Binding-site contacts:
Ligand atom C9 contacts residue ASP219 of chain 1.A at 3.4 Å.
Ligand atom C2 contacts residue ASP35 of chain 1.A at 3.2 Å.
Ligand atom BR1 contacts residue ILE300 of chain 1.A at 3.3 Å.
Ligand atom N3 contacts residue ILE77 of chain 1.A at 3.3 Å.
Ligand atom O2 contacts residue NC91 of chain 1.C at 3.4 Å.
Ligand atom C13 contacts residue NC91 of chain 1.C at 3.3 Å.
Ligand atom N1 contacts residue ASP35 of chain 1.A at 2.8 Å (salt-bridge).
Ligand atom C4 contacts residue TYR79 of chain 1.A at 3.6 Å (hydrophobic).
Ligand atom C13 contacts residue Z821 of chain 1.D at 3.5 Å.
Ligand atom C28 contacts residue TYR79 of chain 1.A at 3.5 Å (hydrophobic).
Ligand atom BR1 contacts residue TYR226 of chain 1.A at 3.6 Å.
Ligand atom C2 contacts residue GLY37 of chain 1.A at 3.3 Å.
Ligand atom C1 contacts residue ASP35 of chain 1.A at 3.5 Å.
Ligand atom C1 contacts residue ASP219 of chain 1.A at 3.4 Å.
Ligand atom O1 contacts residue TYR79 of chain 1.A at 3.5 Å.
Ligand atom C20 contacts residue GLY37 of chain 1.A at 3.3 Å.
Ligand atom C19 contacts residue NC91 of chain 1.C at 3.2 Å.
Ligand atom C1 contacts residue NC91 of chain 1.C at 3.4 Å.
Ligand atom C1 contacts residue GLY221 of chain 1.A at 3.2 Å.
Ligand atom C22 contacts residue ILE77 of chain 1.A at 3.5 Å (hydrophobic).
Ligand atom C17 contacts residue ILE300 of chain 1.A at 3.4 Å (hydrophobic).
Ligand atom N3 contacts residue LEU133 of chain 1.A at 3.1 Å (h-bond).
Ligand atom O3 contacts residue GLY80 of chain 1.A at 3.1 Å.
Ligand atom C26 contacts residue GLY80 of chain 1.A at 3.5 Å.
Ligand atom C28 contacts residue SER78 of chain 1.A at 3.5 Å.
Ligand atom O3 contacts residue ASP81 of chain 1.A at 2.9 Å (salt-bridge).
Ligand atom O1 contacts residue GLY80 of chain 1.A at 2.9 Å (h-bond).
Ligand atom C14 contacts residue NC91 of chain 1.C at 3.4 Å.
Ligand atom C1 contacts residue THR222 of chain 1.A at 3.5 Å.
Ligand atom C25 contacts residue Z821 of chain 1.D at 3.4 Å.
Ligand atom C29 contacts residue SER78 of chain 1.A at 3.3 Å.
Ligand atom C3 contacts residue GLY37 of chain 1.A at 3.5 Å.
Ligand atom C12 contacts residue NC91 of chain 1.C at 3.5 Å.
Ligand atom C14 contacts residue THR222 of chain 1.A at 3.4 Å.
Ligand atom O2 contacts residue Z821 of chain 1.D at 3.6 Å.
Ligand atom C29 contacts residue GLY80 of chain 1.A at 3.5 Å.
Ligand atom N1 contacts residue ASP219 of chain 1.A at 2.7 Å (salt-bridge).
Ligand atom C15 contacts residue Z821 of chain 1.D at 3.6 Å.
Ligand atom C23 contacts residue ILE77 of chain 1.A at 3.4 Å (hydrophobic).
Ligand atom N3 contacts residue THR135 of chain 1.A at 3.2 Å.

The protein below binds the small molecule below.
Small molecule (SMILES): Nc1ccc(CC(=O)N(Cc2ccc(N)cc2)C[C@H]2C[NH2+]CC=C(COC(=O)c3ccc(Br)cc3)C2)cc1

Sequence of chain 1.A:
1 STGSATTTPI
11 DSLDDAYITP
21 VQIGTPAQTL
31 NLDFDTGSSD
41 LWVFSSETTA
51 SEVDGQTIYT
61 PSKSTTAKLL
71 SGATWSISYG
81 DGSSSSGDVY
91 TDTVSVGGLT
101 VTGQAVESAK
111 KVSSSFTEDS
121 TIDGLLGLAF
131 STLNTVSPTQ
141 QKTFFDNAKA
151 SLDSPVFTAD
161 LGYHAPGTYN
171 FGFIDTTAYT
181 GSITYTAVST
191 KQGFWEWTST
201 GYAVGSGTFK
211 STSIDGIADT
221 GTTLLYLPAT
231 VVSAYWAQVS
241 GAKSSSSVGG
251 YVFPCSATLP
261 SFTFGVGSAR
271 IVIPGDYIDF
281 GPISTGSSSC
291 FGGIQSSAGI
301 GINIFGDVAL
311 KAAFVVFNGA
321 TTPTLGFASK